This protein binds this small molecule.
Small molecule (SMILES): CNC(=O)c1ccc(S(N)(=O)=O)cc1

Sequence of chain 1.A:
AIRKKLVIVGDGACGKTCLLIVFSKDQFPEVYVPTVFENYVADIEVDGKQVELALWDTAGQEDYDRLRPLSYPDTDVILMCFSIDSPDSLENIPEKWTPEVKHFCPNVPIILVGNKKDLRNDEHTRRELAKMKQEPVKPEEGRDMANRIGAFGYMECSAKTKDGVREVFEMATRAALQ

Sequence of chain 1.B:
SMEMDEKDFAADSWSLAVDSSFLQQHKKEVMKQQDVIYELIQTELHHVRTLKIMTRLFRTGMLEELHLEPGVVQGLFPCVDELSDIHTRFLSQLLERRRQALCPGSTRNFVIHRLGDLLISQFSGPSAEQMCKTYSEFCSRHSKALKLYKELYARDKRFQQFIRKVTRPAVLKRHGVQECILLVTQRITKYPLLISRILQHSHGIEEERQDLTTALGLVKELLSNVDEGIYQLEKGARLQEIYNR

Binding-site contacts:
Ligand atom S contacts residue PHE107 of chain 1.A at 3.8 Å.
Ligand atom C3 contacts residue GLN232 of chain 1.B at 3.5 Å.
Ligand atom C5 contacts residue PRO76 of chain 1.A at 3.9 Å (hydrophobic).
Ligand atom N contacts residue GLN232 of chain 1.B at 4.3 Å.
Ligand atom C6 contacts residue PRO72 of chain 1.A at 3.1 Å (hydrophobic).
Ligand atom C7 contacts residue PRO72 of chain 1.A at 3.4 Å (hydrophobic).
Ligand atom O2 contacts residue PHE107 of chain 1.A at 4.4 Å.
Ligand atom O contacts residue SER143 of chain 1.B at 2.9 Å (h-bond).
Ligand atom C7 contacts residue LEU73 of chain 1.A at 4.2 Å (hydrophobic).
Ligand atom C7 contacts residue PHE107 of chain 1.A at 4.3 Å (hydrophobic).
Ligand atom C4 contacts residue SER143 of chain 1.B at 3.9 Å.
Ligand atom C contacts residue LEU73 of chain 1.A at 4.0 Å (hydrophobic).
Ligand atom N contacts residue LEU73 of chain 1.A at 3.7 Å.
Ligand atom C3 contacts residue SER143 of chain 1.B at 3.1 Å.
Ligand atom O1 contacts residue PHE107 of chain 1.A at 3.2 Å (h-bond).
Ligand atom N1 contacts residue PRO72 of chain 1.A at 4.2 Å.
Ligand atom C contacts residue ILE230 of chain 1.B at 3.7 Å (hydrophobic).
Ligand atom C1 contacts residue GLN232 of chain 1.B at 3.9 Å.
Ligand atom O contacts residue LEU73 of chain 1.A at 3.4 Å.
Ligand atom C2 contacts residue SER143 of chain 1.B at 3.5 Å.
Ligand atom N1 contacts residue PRO76 of chain 1.A at 3.2 Å (h-bond).
Ligand atom C5 contacts residue PHE107 of chain 1.A at 4.2 Å (hydrophobic).
Ligand atom C1 contacts residue LEU73 of chain 1.A at 3.5 Å (hydrophobic).
Ligand atom O1 contacts residue FMT1 of chain 1.J at 3.2 Å (h-bond).
Ligand atom C5 contacts residue PRO72 of chain 1.A at 4.2 Å (hydrophobic).
Ligand atom C2 contacts residue LEU73 of chain 1.A at 4.1 Å (hydrophobic).
Ligand atom C2 contacts residue GLN232 of chain 1.B at 4.0 Å.
Ligand atom C4 contacts residue GLN232 of chain 1.B at 4.5 Å.
Ligand atom N contacts residue ARG69 of chain 1.A at 4.3 Å.
Ligand atom N1 contacts residue PHE107 of chain 1.A at 3.2 Å (h-bond).
Ligand atom C contacts residue GLN232 of chain 1.B at 4.0 Å.
Ligand atom S contacts residue PRO76 of chain 1.A at 4.1 Å.
Ligand atom C1 contacts residue SER143 of chain 1.B at 3.5 Å.
Ligand atom C6 contacts residue PRO76 of chain 1.A at 4.2 Å (hydrophobic).
Ligand atom N1 contacts residue TYR75 of chain 1.A at 3.1 Å.
Ligand atom O contacts residue GLN232 of chain 1.B at 3.2 Å.
Ligand atom C6 contacts residue PHE107 of chain 1.A at 3.7 Å (hydrophobic).
Ligand atom C contacts residue ARG69 of chain 1.A at 3.9 Å.
Ligand atom O2 contacts residue PRO76 of chain 1.A at 3.6 Å.
Ligand atom C4 contacts residue PRO76 of chain 1.A at 4.3 Å (hydrophobic).